Sequence of chain 3.B:
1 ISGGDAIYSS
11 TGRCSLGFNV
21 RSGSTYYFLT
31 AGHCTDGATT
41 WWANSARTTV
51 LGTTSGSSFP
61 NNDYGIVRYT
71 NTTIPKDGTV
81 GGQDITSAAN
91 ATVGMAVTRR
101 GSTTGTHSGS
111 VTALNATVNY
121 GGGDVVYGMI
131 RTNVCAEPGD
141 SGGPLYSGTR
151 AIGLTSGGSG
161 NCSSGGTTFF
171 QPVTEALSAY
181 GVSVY

This protein binds this small molecule.
Small molecule (SMILES): N[C@@H](Cc1ccc(O)cc1)C(=O)O

Binding-site contacts:
Ligand atom O contacts residue LEU1 of chain 3.BA at 0.0 Å (h-bond).
Ligand atom CD2 contacts residue LEU1 of chain 3.BA at 1.9 Å (hydrophobic).
Ligand atom CE1 contacts residue ALA136 of chain 3.B at 3.5 Å (hydrophobic).
Ligand atom OH contacts residue GLY158 of chain 3.B at 3.4 Å.
Ligand atom CG contacts residue LEU1 of chain 3.BA at 1.1 Å (hydrophobic).
Ligand atom CB contacts residue SER141 of chain 3.B at 2.8 Å.
Ligand atom CZ contacts residue ALA136 of chain 3.B at 3.2 Å (hydrophobic).
Ligand atom OH contacts residue GLY160 of chain 3.B at 3.2 Å (h-bond).
Ligand atom CA contacts residue LEU1 of chain 3.BA at 0.1 Å (hydrophobic).
Ligand atom N contacts residue LEU1 of chain 3.BA at 0.0 Å (h-bond).
Ligand atom O contacts residue ASP140 of chain 3.B at 3.7 Å.
Ligand atom O contacts residue SER141 of chain 3.B at 2.4 Å (h-bond).
Ligand atom CA contacts residue SER141 of chain 3.B at 2.5 Å.
Ligand atom CD1 contacts residue GLY157 of chain 3.B at 3.6 Å.
Ligand atom CZ contacts residue LEU1 of chain 3.BA at 2.2 Å (hydrophobic).
Ligand atom O contacts residue GLY139 of chain 3.B at 2.7 Å (h-bond).
Ligand atom C contacts residue HIS33 of chain 3.B at 3.7 Å.
Ligand atom CB contacts residue LEU1 of chain 3.BA at 0.7 Å (hydrophobic).
Ligand atom OXT contacts residue SER141 of chain 3.B at 2.3 Å (h-bond).
Ligand atom N contacts residue GOL1 of chain 3.DA at 2.4 Å (h-bond).
Ligand atom CE2 contacts residue LEU1 of chain 3.BA at 2.4 Å (hydrophobic).
Ligand atom C contacts residue LEU1 of chain 3.BA at 0.0 Å (hydrophobic).
Ligand atom N contacts residue SER141 of chain 3.B at 2.8 Å (h-bond).
Ligand atom CD2 contacts residue GLU137 of chain 3.B at 3.5 Å.
Ligand atom CE1 contacts residue LEU1 of chain 3.BA at 1.3 Å (hydrophobic).
Ligand atom CB contacts residue GLU137 of chain 3.B at 3.6 Å.
Ligand atom N contacts residue SER156 of chain 3.B at 3.5 Å (h-bond).
Ligand atom OH contacts residue SER159 of chain 3.B at 3.4 Å.
Ligand atom CE1 contacts residue GLY158 of chain 3.B at 3.6 Å.
Ligand atom OXT contacts residue HIS33 of chain 3.B at 2.7 Å (h-bond).
Ligand atom CE1 contacts residue GLY157 of chain 3.B at 3.7 Å.
Ligand atom OXT contacts residue LEU1 of chain 3.BA at 0.0 Å (h-bond).
Ligand atom OH contacts residue LEU1 of chain 3.BA at 3.6 Å.
Ligand atom OH contacts residue ALA136 of chain 3.B at 3.3 Å (h-bond).
Ligand atom CE2 contacts residue ALA136 of chain 3.B at 3.7 Å (hydrophobic).
Ligand atom O contacts residue PRO138 of chain 3.B at 3.6 Å.
Ligand atom CD1 contacts residue ALA136 of chain 3.B at 3.7 Å (hydrophobic).
Ligand atom CD1 contacts residue LEU1 of chain 3.BA at 0.4 Å (hydrophobic).
Ligand atom C contacts residue SER141 of chain 3.B at 1.7 Å.
Ligand atom CD2 contacts residue PRO138 of chain 3.B at 3.4 Å (hydrophobic).